The small molecule below binds the protein below.
Small molecule (SMILES): COc1cc(Cl)cc(C(=O)Nc2ccc(Cl)cn2)c1NC(=O)c1scc(Cc2nccn2C)c1Cl

Sequence of chain 1.B:
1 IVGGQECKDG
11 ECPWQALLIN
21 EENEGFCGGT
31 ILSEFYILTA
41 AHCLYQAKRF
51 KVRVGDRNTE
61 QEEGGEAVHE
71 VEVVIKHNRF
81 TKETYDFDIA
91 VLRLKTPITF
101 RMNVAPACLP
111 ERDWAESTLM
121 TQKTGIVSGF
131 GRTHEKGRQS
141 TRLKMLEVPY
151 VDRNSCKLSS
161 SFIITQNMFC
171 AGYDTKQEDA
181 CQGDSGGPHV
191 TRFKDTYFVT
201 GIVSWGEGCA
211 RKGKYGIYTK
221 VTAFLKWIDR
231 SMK

Binding-site contacts:
Ligand atom C34 contacts residue THR84 of chain 1.B at 3.4 Å.
Ligand atom C9 contacts residue GLY208 of chain 1.B at 3.7 Å.
Ligand atom O21 contacts residue GLY208 of chain 1.B at 3.2 Å (h-bond).
Ligand atom C11 contacts residue GLY206 of chain 1.B at 3.5 Å.
Ligand atom C24 contacts residue TRP205 of chain 1.B at 3.6 Å (hydrophobic).
Ligand atom CL2 contacts residue GLU135 of chain 1.B at 3.2 Å.
Ligand atom O10 contacts residue GLY206 of chain 1.B at 3.4 Å (h-bond).
Ligand atom N2 contacts residue GLY206 of chain 1.B at 3.1 Å (h-bond).
Ligand atom C28 contacts residue TYR85 of chain 1.B at 3.6 Å (hydrophobic).
Ligand atom C6 contacts residue GLY208 of chain 1.B at 3.4 Å.
Ligand atom C32 contacts residue GLU83 of chain 1.B at 3.2 Å.
Ligand atom C1 contacts residue GLY208 of chain 1.B at 3.5 Å.
Ligand atom C22 contacts residue GLY206 of chain 1.B at 3.4 Å.
Ligand atom C5 contacts residue ASP179 of chain 1.B at 3.5 Å.
Ligand atom C1 contacts residue GLY206 of chain 1.B at 3.4 Å.
Ligand atom N7 contacts residue GLY208 of chain 1.B at 2.9 Å (h-bond).
Ligand atom C16 contacts residue CYS209 of chain 1.B at 3.6 Å (hydrophobic).
Ligand atom C3 contacts residue TRP205 of chain 1.B at 3.1 Å (hydrophobic).
Ligand atom C29 contacts residue TYR85 of chain 1.B at 3.5 Å (hydrophobic).
Ligand atom O21 contacts residue GLY206 of chain 1.B at 3.0 Å (h-bond).
Ligand atom C12 contacts residue GLY206 of chain 1.B at 3.5 Å.
Ligand atom C4 contacts residue TRP205 of chain 1.B at 3.5 Å (hydrophobic).
Ligand atom N30 contacts residue TYR85 of chain 1.B at 3.7 Å.
Ligand atom C24 contacts residue PHE162 of chain 1.B at 3.6 Å (hydrophobic).
Ligand atom N7 contacts residue GLY206 of chain 1.B at 3.3 Å (h-bond).
Ligand atom CL1 contacts residue ILE217 of chain 1.B at 3.6 Å.
Ligand atom N19 contacts residue GLY206 of chain 1.B at 3.1 Å (h-bond).
Ligand atom C5 contacts residue ALA180 of chain 1.B at 3.3 Å (hydrophobic).
Ligand atom CL1 contacts residue GLY216 of chain 1.B at 3.6 Å.
Ligand atom CL1 contacts residue TYR218 of chain 1.B at 3.5 Å.
Ligand atom O21 contacts residue GLU207 of chain 1.B at 3.5 Å.
Ligand atom C20 contacts residue GLY206 of chain 1.B at 2.8 Å.
Ligand atom C34 contacts residue TRP205 of chain 1.B at 3.5 Å (hydrophobic).
Ligand atom C31 contacts residue LYS82 of chain 1.B at 3.5 Å.
Ligand atom C31 contacts residue GLU83 of chain 1.B at 3.3 Å.
Ligand atom N2 contacts residue TRP205 of chain 1.B at 3.1 Å.
Ligand atom C6 contacts residue ALA180 of chain 1.B at 3.3 Å (hydrophobic).
Ligand atom C9 contacts residue GLY206 of chain 1.B at 3.2 Å.
Ligand atom S23 contacts residue PHE162 of chain 1.B at 3.6 Å.
Ligand atom C3 contacts residue GLY206 of chain 1.B at 3.6 Å.